Binding-site contacts:
Ligand atom CAG contacts residue ASN258 of chain 1.A at 3.6 Å.
Ligand atom O4 contacts residue TRP436 of chain 1.A at 3.2 Å (h-bond).
Ligand atom O3 contacts residue HIS157 of chain 1.A at 3.3 Å (h-bond).
Ligand atom CAH contacts residue ASN258 of chain 1.A at 3.9 Å.
Ligand atom O2 contacts residue SER202 of chain 1.A at 4.1 Å.
Ligand atom CAI contacts residue TYR330 of chain 1.A at 3.8 Å (hydrophobic).
Ligand atom C4 contacts residue TYR330 of chain 1.A at 4.0 Å (hydrophobic).
Ligand atom CAG contacts residue TYR330 of chain 1.A at 3.7 Å (hydrophobic).
Ligand atom O2 contacts residue GLU390 of chain 1.A at 3.1 Å (salt-bridge).
Ligand atom O6 contacts residue PHE452 of chain 1.A at 3.8 Å.
Ligand atom O3 contacts residue GLN56 of chain 1.A at 2.8 Å (h-bond).
Ligand atom C5 contacts residue GLU443 of chain 1.A at 3.8 Å.
Ligand atom O2 contacts residue ASN201 of chain 1.A at 3.5 Å (h-bond).
Ligand atom O2 contacts residue TRP158 of chain 1.A at 3.6 Å.
Ligand atom OAC contacts residue HIS216 of chain 1.A at 3.8 Å.
Ligand atom C1 contacts residue TRP158 of chain 1.A at 4.1 Å (hydrophobic).
Ligand atom O4 contacts residue GLN56 of chain 1.A at 3.1 Å (h-bond).
Ligand atom OAA contacts residue TRP363 of chain 1.A at 4.1 Å.
Ligand atom C4 contacts residue TRP436 of chain 1.A at 3.3 Å (hydrophobic).
Ligand atom C6 contacts residue GLU443 of chain 1.A at 3.1 Å.
Ligand atom O6 contacts residue TRP444 of chain 1.A at 4.1 Å.
Ligand atom C4 contacts residue GLU443 of chain 1.A at 3.7 Å.
Ligand atom C3 contacts residue GLU390 of chain 1.A at 3.4 Å.
Ligand atom O3 contacts residue TRP444 of chain 1.A at 3.1 Å (h-bond).
Ligand atom C1 contacts residue GLU390 of chain 1.A at 3.8 Å.
Ligand atom C6 contacts residue PHE452 of chain 1.A at 3.8 Å (hydrophobic).
Ligand atom O2 contacts residue HIS157 of chain 1.A at 3.3 Å (h-bond).
Ligand atom O1 contacts residue CYS205 of chain 1.A at 4.1 Å.
Ligand atom C2 contacts residue TRP158 of chain 1.A at 3.5 Å (hydrophobic).
Ligand atom O5 contacts residue TYR330 of chain 1.A at 3.9 Å.
Ligand atom O3 contacts residue TRP436 of chain 1.A at 3.3 Å.
Ligand atom C3 contacts residue TRP444 of chain 1.A at 4.0 Å (hydrophobic).
Ligand atom O1 contacts residue TRP158 of chain 1.A at 3.5 Å.
Ligand atom O4 contacts residue GLU443 of chain 1.A at 2.7 Å (salt-bridge).
Ligand atom O4 contacts residue TRP444 of chain 1.A at 3.7 Å.
Ligand atom C2 contacts residue GLU390 of chain 1.A at 3.6 Å.
Ligand atom CAO contacts residue CYS205 of chain 1.A at 3.9 Å (hydrophobic).
Ligand atom C4 contacts residue GLU390 of chain 1.A at 4.0 Å.
Ligand atom O6 contacts residue GLU443 of chain 1.A at 2.6 Å (salt-bridge).
Ligand atom C3 contacts residue TRP436 of chain 1.A at 3.7 Å (hydrophobic).

Sequence of chain 1.A:
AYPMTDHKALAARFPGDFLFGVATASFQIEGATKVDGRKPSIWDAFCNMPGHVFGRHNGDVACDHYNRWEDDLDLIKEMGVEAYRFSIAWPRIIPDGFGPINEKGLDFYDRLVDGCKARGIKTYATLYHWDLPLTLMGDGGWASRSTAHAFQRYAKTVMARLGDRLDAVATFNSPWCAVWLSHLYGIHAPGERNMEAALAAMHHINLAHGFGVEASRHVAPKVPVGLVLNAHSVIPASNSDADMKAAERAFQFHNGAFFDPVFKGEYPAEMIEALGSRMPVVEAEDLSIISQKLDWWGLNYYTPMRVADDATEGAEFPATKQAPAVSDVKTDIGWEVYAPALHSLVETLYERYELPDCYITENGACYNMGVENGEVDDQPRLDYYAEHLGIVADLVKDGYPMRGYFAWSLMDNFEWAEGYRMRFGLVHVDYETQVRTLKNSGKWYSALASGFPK

A small-molecule ligand and the protein it binds are described below.
Small molecule (SMILES): O=C(O)c1ccccc1O[C@@H]1O[C@@H](CO)[C@H](O)[C@H](O)[C@H]1O